The protein below binds the small molecule below.
Small molecule (SMILES): CC(=O)N[C@@H]1[C@@H](O)[C@H](O)[C@@H](CO)O[C@H]1O

Sequence of chain 1.C:
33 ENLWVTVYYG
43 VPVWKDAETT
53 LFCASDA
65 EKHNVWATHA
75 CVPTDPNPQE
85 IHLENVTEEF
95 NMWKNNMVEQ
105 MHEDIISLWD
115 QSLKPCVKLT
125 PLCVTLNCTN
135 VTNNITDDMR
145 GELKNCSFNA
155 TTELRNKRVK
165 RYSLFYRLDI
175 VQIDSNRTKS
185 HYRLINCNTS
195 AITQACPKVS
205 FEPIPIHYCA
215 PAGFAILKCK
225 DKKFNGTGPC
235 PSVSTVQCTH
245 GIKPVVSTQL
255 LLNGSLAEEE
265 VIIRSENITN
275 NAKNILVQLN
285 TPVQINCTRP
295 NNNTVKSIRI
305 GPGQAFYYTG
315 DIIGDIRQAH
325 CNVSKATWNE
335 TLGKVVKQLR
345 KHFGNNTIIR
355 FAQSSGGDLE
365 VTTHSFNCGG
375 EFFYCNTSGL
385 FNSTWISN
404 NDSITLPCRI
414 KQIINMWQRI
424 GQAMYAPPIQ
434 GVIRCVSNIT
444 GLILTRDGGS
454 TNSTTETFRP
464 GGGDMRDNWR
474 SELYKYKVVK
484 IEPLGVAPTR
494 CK

Binding-site contacts:
Ligand atom N2 contacts residue ASN89 of chain 1.C at 2.9 Å (h-bond).
Ligand atom O5 contacts residue GLU88 of chain 1.C at 4.1 Å.
Ligand atom C8 contacts residue ASN89 of chain 1.C at 4.4 Å.
Ligand atom C2 contacts residue ASN89 of chain 1.C at 2.5 Å.
Ligand atom C7 contacts residue ASN89 of chain 1.C at 3.2 Å.
Ligand atom O7 contacts residue ASN89 of chain 1.C at 3.1 Å (h-bond).
Ligand atom C6 contacts residue GLU88 of chain 1.C at 4.4 Å.
Ligand atom C3 contacts residue ASN89 of chain 1.C at 3.9 Å.
Ligand atom C1 contacts residue ASN89 of chain 1.C at 1.5 Å.
Ligand atom C4 contacts residue ASN89 of chain 1.C at 4.4 Å.
Ligand atom C5 contacts residue ASN89 of chain 1.C at 3.8 Å.
Ligand atom O5 contacts residue ASN89 of chain 1.C at 2.5 Å (h-bond).